Sequence of chain 1.D:
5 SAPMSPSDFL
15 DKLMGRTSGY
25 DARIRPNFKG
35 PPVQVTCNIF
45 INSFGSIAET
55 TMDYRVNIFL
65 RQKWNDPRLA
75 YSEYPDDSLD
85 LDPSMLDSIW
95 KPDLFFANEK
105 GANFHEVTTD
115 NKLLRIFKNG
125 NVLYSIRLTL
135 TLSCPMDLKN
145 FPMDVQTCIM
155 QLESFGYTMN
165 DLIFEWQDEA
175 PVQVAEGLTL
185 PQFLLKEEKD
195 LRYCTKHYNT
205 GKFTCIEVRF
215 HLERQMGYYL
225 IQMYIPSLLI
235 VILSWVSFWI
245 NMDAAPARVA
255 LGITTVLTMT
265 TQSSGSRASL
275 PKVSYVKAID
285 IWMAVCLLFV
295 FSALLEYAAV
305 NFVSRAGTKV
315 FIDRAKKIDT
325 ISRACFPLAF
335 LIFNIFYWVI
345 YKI

A protein and the small-molecule ligand that binds it are described below.
Small molecule (SMILES): C[C@H]1[C@H]2C(=O)N(C)c3ccncc3[C@H]2CN1S(=O)(=O)c1ccc2c(c1)OCO2

Binding-site contacts:
Ligand atom C16 contacts residue TYR161 of chain 1.C at 3.3 Å (hydrophobic).
Ligand atom C15 contacts residue TYR161 of chain 1.C at 3.2 Å (hydrophobic).
Ligand atom C11 contacts residue PHE32 of chain 1.C at 3.8 Å (hydrophobic).
Ligand atom C13 contacts residue TYR161 of chain 1.C at 3.8 Å (hydrophobic).
Ligand atom C11 contacts residue PRO10 of chain 1.D at 3.8 Å (hydrophobic).
Ligand atom O1 contacts residue LEU85 of chain 1.D at 3.3 Å.
Ligand atom C6 contacts residue LEU83 of chain 1.D at 3.9 Å (hydrophobic).
Ligand atom C17 contacts residue ARG27 of chain 1.C at 3.7 Å.
Ligand atom O1 contacts residue LEU14 of chain 1.D at 3.7 Å.
Ligand atom O3 contacts residue ARG29 of chain 1.C at 3.0 Å (salt-bridge).
Ligand atom C13 contacts residue ASP84 of chain 1.D at 3.9 Å.
Ligand atom O2 contacts residue ILE28 of chain 1.C at 3.5 Å.
Ligand atom C10 contacts residue ASP84 of chain 1.D at 3.3 Å.
Ligand atom C5 contacts residue TYR78 of chain 1.D at 3.7 Å (hydrophobic).
Ligand atom C12 contacts residue PHE13 of chain 1.D at 3.5 Å (hydrophobic).
Ligand atom S1 contacts residue ARG29 of chain 1.C at 3.9 Å.
Ligand atom C11 contacts residue ILE28 of chain 1.C at 4.0 Å (hydrophobic).
Ligand atom C2 contacts residue ASP84 of chain 1.D at 3.0 Å.
Ligand atom C18 contacts residue TYR161 of chain 1.C at 3.9 Å (hydrophobic).
Ligand atom O2 contacts residue ARG29 of chain 1.C at 2.7 Å (salt-bridge).
Ligand atom O5 contacts residue TYR161 of chain 1.C at 3.4 Å.
Ligand atom C18 contacts residue ARG27 of chain 1.C at 3.2 Å.
Ligand atom C19 contacts residue GLY160 of chain 1.C at 3.2 Å.
Ligand atom C6 contacts residue TYR78 of chain 1.D at 3.8 Å (hydrophobic).
Ligand atom C17 contacts residue ASP86 of chain 1.D at 3.7 Å.
Ligand atom C12 contacts residue PRO10 of chain 1.D at 3.9 Å (hydrophobic).
Ligand atom O4 contacts residue ASP84 of chain 1.D at 3.4 Å.
Ligand atom C9 contacts residue ASP84 of chain 1.D at 3.0 Å.
Ligand atom C14 contacts residue ASP84 of chain 1.D at 3.6 Å.
Ligand atom C3 contacts residue LEU85 of chain 1.D at 3.7 Å (hydrophobic).
Ligand atom C19 contacts residue TYR161 of chain 1.C at 3.4 Å (hydrophobic).
Ligand atom C17 contacts residue TYR161 of chain 1.C at 3.2 Å (hydrophobic).
Ligand atom O3 contacts residue ASP165 of chain 1.C at 3.8 Å.
Ligand atom C15 contacts residue ASP84 of chain 1.D at 3.7 Å.
Ligand atom C14 contacts residue TYR161 of chain 1.C at 3.5 Å (hydrophobic).
Ligand atom N3 contacts residue LEU83 of chain 1.D at 3.9 Å.
Ligand atom O2 contacts residue PHE32 of chain 1.C at 3.6 Å.
Ligand atom O4 contacts residue GLY160 of chain 1.C at 3.5 Å (h-bond).
Ligand atom O5 contacts residue LEU85 of chain 1.D at 3.5 Å (h-bond).
Ligand atom O4 contacts residue TYR161 of chain 1.C at 3.5 Å.

Sequence of chain 1.C:
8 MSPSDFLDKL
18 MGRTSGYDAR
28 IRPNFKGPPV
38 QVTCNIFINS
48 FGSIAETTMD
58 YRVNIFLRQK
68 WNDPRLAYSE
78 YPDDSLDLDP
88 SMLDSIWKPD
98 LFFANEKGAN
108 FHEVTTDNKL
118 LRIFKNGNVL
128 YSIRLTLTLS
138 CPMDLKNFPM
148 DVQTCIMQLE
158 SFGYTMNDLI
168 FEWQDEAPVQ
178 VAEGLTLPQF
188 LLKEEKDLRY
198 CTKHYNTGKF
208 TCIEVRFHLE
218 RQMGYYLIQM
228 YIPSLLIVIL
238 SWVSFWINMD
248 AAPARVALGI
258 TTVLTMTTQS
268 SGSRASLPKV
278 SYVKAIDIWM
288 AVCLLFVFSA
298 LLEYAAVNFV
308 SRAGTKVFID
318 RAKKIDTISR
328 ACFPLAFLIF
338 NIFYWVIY